Binding-site contacts:
Ligand atom O7 contacts residue ASN142 of chain 2.A at 3.1 Å (h-bond).
Ligand atom C5 contacts residue ASN142 of chain 2.A at 3.6 Å.
Ligand atom N2 contacts residue ASN142 of chain 2.A at 2.9 Å (h-bond).
Ligand atom N2 contacts residue TYR110 of chain 2.A at 4.3 Å.
Ligand atom O5 contacts residue THR144 of chain 2.A at 3.7 Å.
Ligand atom C1 contacts residue THR144 of chain 2.A at 3.5 Å.
Ligand atom O5 contacts residue ASN142 of chain 2.A at 2.4 Å (h-bond).
Ligand atom C2 contacts residue ASN142 of chain 2.A at 2.3 Å.
Ligand atom C6 contacts residue ARG132 of chain 2.A at 4.0 Å.
Ligand atom C1 contacts residue ASN142 of chain 2.A at 1.4 Å.
Ligand atom C4 contacts residue ASN142 of chain 2.A at 4.1 Å.
Ligand atom C3 contacts residue ASN142 of chain 2.A at 3.7 Å.
Ligand atom O6 contacts residue ARG132 of chain 2.A at 3.7 Å.
Ligand atom C8 contacts residue TYR110 of chain 2.A at 4.2 Å (hydrophobic).
Ligand atom C7 contacts residue ASN142 of chain 2.A at 3.3 Å.
Ligand atom O7 contacts residue SER136 of chain 2.A at 4.3 Å.
Ligand atom C7 contacts residue TYR110 of chain 2.A at 4.3 Å (hydrophobic).
Ligand atom C5 contacts residue THR144 of chain 2.A at 3.9 Å.

Sequence of chain 2.A:
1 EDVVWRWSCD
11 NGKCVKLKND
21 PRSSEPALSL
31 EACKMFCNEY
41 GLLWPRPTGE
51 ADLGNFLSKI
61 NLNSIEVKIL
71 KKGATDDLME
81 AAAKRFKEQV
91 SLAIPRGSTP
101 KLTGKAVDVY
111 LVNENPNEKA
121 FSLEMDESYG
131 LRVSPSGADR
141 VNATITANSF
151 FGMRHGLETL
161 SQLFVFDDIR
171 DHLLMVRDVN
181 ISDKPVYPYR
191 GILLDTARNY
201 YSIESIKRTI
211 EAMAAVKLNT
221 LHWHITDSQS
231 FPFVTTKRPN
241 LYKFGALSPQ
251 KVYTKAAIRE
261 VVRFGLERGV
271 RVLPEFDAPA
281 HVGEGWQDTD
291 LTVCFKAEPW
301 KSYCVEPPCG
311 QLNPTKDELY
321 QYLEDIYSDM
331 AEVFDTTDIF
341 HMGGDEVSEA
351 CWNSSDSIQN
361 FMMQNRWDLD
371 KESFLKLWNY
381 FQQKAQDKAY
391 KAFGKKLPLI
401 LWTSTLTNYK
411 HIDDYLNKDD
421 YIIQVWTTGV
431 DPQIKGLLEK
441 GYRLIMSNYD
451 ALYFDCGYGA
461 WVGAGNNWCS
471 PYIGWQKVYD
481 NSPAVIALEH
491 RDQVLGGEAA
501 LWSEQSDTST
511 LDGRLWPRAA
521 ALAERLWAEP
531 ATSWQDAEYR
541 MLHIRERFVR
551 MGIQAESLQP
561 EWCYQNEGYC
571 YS

A small-molecule ligand and the protein it binds are described below.
Small molecule (SMILES): CC(=O)N[C@@H]1[C@@H](O)[C@H](O)[C@@H](CO)O[C@H]1O